Sequence of chain 1.A:
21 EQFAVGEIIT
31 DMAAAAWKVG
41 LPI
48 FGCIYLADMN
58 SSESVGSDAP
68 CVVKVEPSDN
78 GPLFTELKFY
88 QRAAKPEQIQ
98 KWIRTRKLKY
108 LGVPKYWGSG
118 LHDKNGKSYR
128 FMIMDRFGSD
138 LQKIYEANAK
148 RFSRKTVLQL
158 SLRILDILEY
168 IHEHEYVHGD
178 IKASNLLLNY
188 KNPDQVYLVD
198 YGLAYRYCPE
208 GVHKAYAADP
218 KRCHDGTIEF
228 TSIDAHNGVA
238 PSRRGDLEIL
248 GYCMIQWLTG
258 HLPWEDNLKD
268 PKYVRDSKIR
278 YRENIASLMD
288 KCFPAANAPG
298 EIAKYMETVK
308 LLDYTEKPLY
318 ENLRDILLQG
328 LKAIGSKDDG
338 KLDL

This small molecule binds to this protein.
Small molecule (SMILES): C#CCN1C(=O)[C@@H](C)N(CC#C)c2nc(Nc3ccc4c(=O)[nH][nH]c4c3)ncc21

Binding-site contacts:
Ligand atom N4 contacts residue PHE134 of chain 1.A at 3.6 Å.
Ligand atom O2 contacts residue TYR87 of chain 1.A at 2.6 Å (h-bond).
Ligand atom C16 contacts residue GLU83 of chain 1.A at 3.4 Å.
Ligand atom N4 contacts residue ASP132 of chain 1.A at 3.2 Å (salt-bridge).
Ligand atom N7 contacts residue VAL69 of chain 1.A at 3.7 Å.
Ligand atom N7 contacts residue PHE134 of chain 1.A at 2.7 Å (h-bond).
Ligand atom C1 contacts residue LEU53 of chain 1.A at 3.8 Å (hydrophobic).
Ligand atom C14 contacts residue MET131 of chain 1.A at 3.6 Å (hydrophobic).
Ligand atom C16 contacts residue ASP197 of chain 1.A at 3.5 Å.
Ligand atom C11 contacts residue LEU184 of chain 1.A at 3.8 Å (hydrophobic).
Ligand atom C15 contacts residue VAL196 of chain 1.A at 3.8 Å (hydrophobic).
Ligand atom C3 contacts residue GLY135 of chain 1.A at 3.3 Å.
Ligand atom O2 contacts residue ASP197 of chain 1.A at 3.2 Å (salt-bridge).
Ligand atom C4 contacts residue ILE43 of chain 1.A at 3.8 Å (hydrophobic).
Ligand atom N7 contacts residue ARG133 of chain 1.A at 3.6 Å.
Ligand atom N3 contacts residue LEU184 of chain 1.A at 3.6 Å.
Ligand atom O2 contacts residue MET131 of chain 1.A at 3.7 Å.
Ligand atom C13 contacts residue ASP132 of chain 1.A at 3.3 Å.
Ligand atom N5 contacts residue ASP197 of chain 1.A at 3.5 Å (salt-bridge).
Ligand atom C14 contacts residue TYR87 of chain 1.A at 3.6 Å (hydrophobic).
Ligand atom O2 contacts residue GLU83 of chain 1.A at 2.7 Å (salt-bridge).
Ligand atom C12 contacts residue ASP132 of chain 1.A at 3.8 Å.
Ligand atom N6 contacts residue LYS71 of chain 1.A at 3.7 Å.
Ligand atom N4 contacts residue VAL69 of chain 1.A at 3.5 Å.
Ligand atom N5 contacts residue LYS71 of chain 1.A at 3.2 Å (salt-bridge).
Ligand atom C1 contacts residue ARG133 of chain 1.A at 3.3 Å.
Ligand atom C12 contacts residue VAL69 of chain 1.A at 3.8 Å (hydrophobic).
Ligand atom C16 contacts residue VAL196 of chain 1.A at 3.8 Å (hydrophobic).
Ligand atom O1 contacts residue ILE43 of chain 1.A at 3.8 Å.
Ligand atom C16 contacts residue TYR87 of chain 1.A at 3.5 Å (hydrophobic).
Ligand atom C10 contacts residue LEU184 of chain 1.A at 3.8 Å (hydrophobic).
Ligand atom C20 contacts residue PHE134 of chain 1.A at 3.8 Å (hydrophobic).
Ligand atom C13 contacts residue PHE134 of chain 1.A at 3.6 Å (hydrophobic).
Ligand atom C19 contacts residue PHE134 of chain 1.A at 2.9 Å (hydrophobic).
Ligand atom C3 contacts residue PHE134 of chain 1.A at 3.2 Å (hydrophobic).
Ligand atom N1 contacts residue GLY135 of chain 1.A at 3.6 Å (h-bond).
Ligand atom N5 contacts residue GLU83 of chain 1.A at 3.4 Å (salt-bridge).
Ligand atom C2 contacts residue ARG133 of chain 1.A at 3.8 Å.
Ligand atom C11 contacts residue PHE134 of chain 1.A at 3.8 Å (hydrophobic).
Ligand atom C2 contacts residue PHE134 of chain 1.A at 3.7 Å (hydrophobic).